Binding-site contacts:
Ligand atom C4 contacts residue VAL159 of chain 1.D at 4.2 Å (hydrophobic).
Ligand atom C4 contacts residue LYS158 of chain 1.D at 4.0 Å.
Ligand atom C4 contacts residue TYR160 of chain 1.D at 4.2 Å (hydrophobic).
Ligand atom C6 contacts residue SER145 of chain 1.D at 3.3 Å.
Ligand atom C5 contacts residue TYR160 of chain 1.D at 4.2 Å (hydrophobic).
Ligand atom C5 contacts residue NAG1 of chain 1.W at 4.1 Å.
Ligand atom C2 contacts residue NAG1 of chain 1.W at 3.5 Å.
Ligand atom C5 contacts residue SER145 of chain 1.D at 3.4 Å.
Ligand atom C1 contacts residue NAG1 of chain 1.W at 3.5 Å.
Ligand atom O3 contacts residue LYS158 of chain 1.D at 3.6 Å.
Ligand atom O2 contacts residue NAG1 of chain 1.W at 4.4 Å.
Ligand atom C6 contacts residue NAG1 of chain 1.W at 3.8 Å.
Ligand atom O4 contacts residue NAG1 of chain 1.W at 4.3 Å.
Ligand atom C6 contacts residue TYR160 of chain 1.D at 3.2 Å (hydrophobic).
Ligand atom O4 contacts residue VAL159 of chain 1.D at 3.7 Å.
Ligand atom O4 contacts residue TYR160 of chain 1.D at 3.2 Å.
Ligand atom C4 contacts residue SER145 of chain 1.D at 3.7 Å.
Ligand atom O5 contacts residue NAG1 of chain 1.W at 3.0 Å.
Ligand atom C3 contacts residue LYS158 of chain 1.D at 3.9 Å.
Ligand atom O4 contacts residue SER145 of chain 1.D at 4.4 Å.

The protein below binds the small molecule below.
Small molecule (SMILES): C[C@@H]1O[C@@H](O)[C@@H](O)[C@H](O)[C@@H]1O

Sequence of chain 1.D:
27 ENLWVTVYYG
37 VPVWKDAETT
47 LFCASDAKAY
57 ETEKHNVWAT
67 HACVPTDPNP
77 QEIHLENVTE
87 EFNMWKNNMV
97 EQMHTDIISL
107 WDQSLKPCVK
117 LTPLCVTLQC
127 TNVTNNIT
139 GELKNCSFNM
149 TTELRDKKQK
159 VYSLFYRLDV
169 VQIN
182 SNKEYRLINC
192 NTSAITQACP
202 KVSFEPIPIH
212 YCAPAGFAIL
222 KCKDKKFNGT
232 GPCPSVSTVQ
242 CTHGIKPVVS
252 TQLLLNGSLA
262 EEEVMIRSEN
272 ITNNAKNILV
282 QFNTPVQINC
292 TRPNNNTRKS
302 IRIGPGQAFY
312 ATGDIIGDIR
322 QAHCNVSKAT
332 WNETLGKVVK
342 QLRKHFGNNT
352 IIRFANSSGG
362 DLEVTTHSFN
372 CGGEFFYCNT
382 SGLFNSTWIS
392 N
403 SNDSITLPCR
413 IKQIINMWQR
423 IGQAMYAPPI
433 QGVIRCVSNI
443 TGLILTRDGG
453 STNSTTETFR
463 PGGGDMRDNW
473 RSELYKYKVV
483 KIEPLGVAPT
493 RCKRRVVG